Binding-site contacts:
Ligand atom N contacts residue ASN112 of chain 1.A at 2.6 Å (h-bond).
Ligand atom CG2 contacts residue LEU202 of chain 1.A at 4.3 Å (hydrophobic).
Ligand atom CA contacts residue ASN112 of chain 1.A at 3.7 Å.
Ligand atom CA contacts residue HIS142 of chain 1.A at 4.2 Å.
Ligand atom N contacts residue LYS1 of chain 1.H at 2.7 Å (salt-bridge).
Ligand atom CG2 contacts residue HIS142 of chain 1.A at 4.1 Å.
Ligand atom C contacts residue LEU202 of chain 1.A at 4.4 Å (hydrophobic).
Ligand atom N contacts residue GLU143 of chain 1.A at 2.9 Å (salt-bridge).
Ligand atom C contacts residue LYS1 of chain 1.H at 1.3 Å.
Ligand atom CA contacts residue LYS1 of chain 1.H at 2.5 Å.
Ligand atom O contacts residue HIS142 of chain 1.A at 4.4 Å.
Ligand atom CB contacts residue GLU143 of chain 1.A at 3.4 Å.
Ligand atom CA contacts residue GLU143 of chain 1.A at 3.2 Å.
Ligand atom CB contacts residue LYS1 of chain 1.H at 3.5 Å.
Ligand atom CG1 contacts residue LYS1 of chain 1.H at 3.6 Å.
Ligand atom CB contacts residue VAL139 of chain 1.A at 4.4 Å (hydrophobic).
Ligand atom CG1 contacts residue LEU133 of chain 1.A at 4.0 Å (hydrophobic).
Ligand atom CG1 contacts residue LEU202 of chain 1.A at 3.8 Å (hydrophobic).
Ligand atom CG2 contacts residue GLU143 of chain 1.A at 4.2 Å.
Ligand atom O contacts residue LYS1 of chain 1.H at 2.2 Å (salt-bridge).
Ligand atom O contacts residue LEU202 of chain 1.A at 4.1 Å.
Ligand atom CG2 contacts residue ARG203 of chain 1.A at 3.6 Å.
Ligand atom O contacts residue ARG203 of chain 1.A at 2.9 Å (salt-bridge).
Ligand atom CA contacts residue ALA113 of chain 1.A at 4.1 Å (hydrophobic).
Ligand atom C contacts residue ASN112 of chain 1.A at 3.9 Å.
Ligand atom CG1 contacts residue ASN112 of chain 1.A at 3.8 Å.
Ligand atom N contacts residue ALA113 of chain 1.A at 2.8 Å (h-bond).
Ligand atom C contacts residue HIS231 of chain 1.A at 4.1 Å.
Ligand atom CG2 contacts residue LYS1 of chain 1.H at 4.4 Å.
Ligand atom C contacts residue ARG203 of chain 1.A at 4.0 Å.
Ligand atom CB contacts residue ASN112 of chain 1.A at 4.2 Å.
Ligand atom O contacts residue HIS231 of chain 1.A at 3.6 Å.
Ligand atom CG2 contacts residue ILE188 of chain 1.A at 4.4 Å (hydrophobic).

A small-molecule ligand and the protein it binds are described below.
Small molecule (SMILES): CC(C)[C@H](N)C(=O)O

Sequence of chain 1.A:
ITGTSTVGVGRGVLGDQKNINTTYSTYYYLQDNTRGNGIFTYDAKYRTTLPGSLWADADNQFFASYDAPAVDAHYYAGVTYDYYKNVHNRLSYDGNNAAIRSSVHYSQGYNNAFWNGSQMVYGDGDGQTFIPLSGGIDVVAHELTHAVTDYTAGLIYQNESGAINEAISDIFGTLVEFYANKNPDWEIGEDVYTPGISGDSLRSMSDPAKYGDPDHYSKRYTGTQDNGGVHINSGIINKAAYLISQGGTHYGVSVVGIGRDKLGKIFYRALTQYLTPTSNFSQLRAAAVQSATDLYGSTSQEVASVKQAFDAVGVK